Sequence of chain 58.E:
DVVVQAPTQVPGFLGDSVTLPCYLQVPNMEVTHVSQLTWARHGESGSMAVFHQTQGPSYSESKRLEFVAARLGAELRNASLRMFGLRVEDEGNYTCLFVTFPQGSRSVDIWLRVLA

Binding-site contacts:
Ligand atom O5 contacts residue ASN93 of chain 58.E at 2.3 Å (h-bond).
Ligand atom C8 contacts residue TRP111 of chain 58.E at 3.3 Å (hydrophobic).
Ligand atom C2 contacts residue ASN93 of chain 58.E at 1.8 Å.
Ligand atom C8 contacts residue GLU91 of chain 58.E at 3.8 Å.
Ligand atom O7 contacts residue TRP111 of chain 58.E at 3.6 Å.
Ligand atom O5 contacts residue TRP111 of chain 58.E at 4.3 Å.
Ligand atom O3 contacts residue TRP111 of chain 58.E at 4.3 Å.
Ligand atom C4 contacts residue ASN93 of chain 58.E at 3.6 Å.
Ligand atom C3 contacts residue ASN93 of chain 58.E at 3.1 Å.
Ligand atom O7 contacts residue ASN93 of chain 58.E at 3.9 Å.
Ligand atom C7 contacts residue TRP111 of chain 58.E at 3.8 Å (hydrophobic).
Ligand atom C7 contacts residue GLY92 of chain 58.E at 4.2 Å.
Ligand atom C1 contacts residue ASN93 of chain 58.E at 1.4 Å.
Ligand atom C6 contacts residue ASN93 of chain 58.E at 3.1 Å.
Ligand atom C6 contacts residue HIS42 of chain 58.E at 4.3 Å.
Ligand atom N2 contacts residue TRP111 of chain 58.E at 3.5 Å.
Ligand atom C8 contacts residue GLY92 of chain 58.E at 3.6 Å.
Ligand atom N2 contacts residue GLY92 of chain 58.E at 4.2 Å.
Ligand atom C7 contacts residue ASN93 of chain 58.E at 3.5 Å.
Ligand atom O4 contacts residue TRP111 of chain 58.E at 3.4 Å.
Ligand atom O5 contacts residue ASN93 of chain 58.E at 4.1 Å.
Ligand atom C1 contacts residue TRP111 of chain 58.E at 3.9 Å (hydrophobic).
Ligand atom C5 contacts residue ASN93 of chain 58.E at 4.0 Å.
Ligand atom C5 contacts residue TRP111 of chain 58.E at 3.7 Å (hydrophobic).
Ligand atom C2 contacts residue TRP111 of chain 58.E at 4.1 Å (hydrophobic).
Ligand atom C5 contacts residue ASN93 of chain 58.E at 3.5 Å.
Ligand atom N2 contacts residue ASN93 of chain 58.E at 2.5 Å (h-bond).
Ligand atom O3 contacts residue ASN93 of chain 58.E at 4.0 Å.
Ligand atom C4 contacts residue TRP111 of chain 58.E at 4.0 Å (hydrophobic).
Ligand atom C3 contacts residue TRP111 of chain 58.E at 3.7 Å (hydrophobic).

The protein below binds the small molecule below.
Small molecule (SMILES): CC(=O)N[C@H]1[C@H](O[C@H]2[C@H](O)[C@@H](NC(C)=O)CO[C@@H]2CO[C@@H]2O[C@@H](C)[C@@H](O)[C@@H](O)[C@@H]2O)O[C@H](CO)[C@@H](O[C@@H]2O[C@H](CO)[C@@H](O)[C@H](O[C@H]3O[C@H](CO)[C@@H](O)[C@H](O)[C@@H]3O)[C@@H]2O)[C@@H]1O